Sequence of chain 1.G:
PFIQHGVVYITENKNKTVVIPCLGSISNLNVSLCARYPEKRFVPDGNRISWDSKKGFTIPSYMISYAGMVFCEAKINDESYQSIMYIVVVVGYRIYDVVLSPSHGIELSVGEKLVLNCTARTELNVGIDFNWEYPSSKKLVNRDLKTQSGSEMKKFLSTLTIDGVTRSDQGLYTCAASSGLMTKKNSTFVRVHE

This protein binds this small molecule.
Small molecule (SMILES): CC(=O)N[C@H]1[C@H](O[C@H]2[C@H](O)[C@@H](NC(C)=O)CO[C@@H]2CO)O[C@H](CO)[C@@H](O)[C@@H]1O

Binding-site contacts:
Ligand atom C8 contacts residue LYS198 of chain 1.G at 3.3 Å.
Ligand atom C7 contacts residue ASN199 of chain 1.G at 3.5 Å.
Ligand atom O5 contacts residue VAL107 of chain 1.G at 4.1 Å.
Ligand atom C1 contacts residue VAL107 of chain 1.G at 3.7 Å (hydrophobic).
Ligand atom O7 contacts residue VAL107 of chain 1.G at 3.1 Å (h-bond).
Ligand atom O5 contacts residue ASN199 of chain 1.G at 2.3 Å (h-bond).
Ligand atom N2 contacts residue ASN199 of chain 1.G at 2.7 Å (h-bond).
Ligand atom O5 contacts residue VAL108 of chain 1.G at 4.3 Å.
Ligand atom C3 contacts residue ASN199 of chain 1.G at 3.7 Å.
Ligand atom O6 contacts residue SER112 of chain 1.G at 4.2 Å.
Ligand atom C2 contacts residue ASN199 of chain 1.G at 2.3 Å.
Ligand atom C8 contacts residue LYS197 of chain 1.G at 4.1 Å.
Ligand atom O7 contacts residue ASP106 of chain 1.G at 3.7 Å.
Ligand atom N2 contacts residue VAL107 of chain 1.G at 3.7 Å.
Ligand atom O7 contacts residue ASN199 of chain 1.G at 3.9 Å.
Ligand atom C7 contacts residue VAL107 of chain 1.G at 3.5 Å (hydrophobic).
Ligand atom C1 contacts residue ASN199 of chain 1.G at 1.4 Å.
Ligand atom C4 contacts residue ASN199 of chain 1.G at 4.2 Å.
Ligand atom C7 contacts residue LYS198 of chain 1.G at 3.8 Å.
Ligand atom C5 contacts residue ASN199 of chain 1.G at 3.6 Å.
Ligand atom C2 contacts residue VAL107 of chain 1.G at 3.5 Å (hydrophobic).
Ligand atom O6 contacts residue VAL108 of chain 1.G at 4.4 Å.
Ligand atom N2 contacts residue LYS198 of chain 1.G at 4.0 Å.